The protein below binds the small molecule below.
Small molecule (SMILES): N[P]1(=O)C=CNC(=O)N1

Binding-site contacts:
Ligand atom P4 contacts residue GLU212 of chain 1.E at 3.5 Å.
Ligand atom N3 contacts residue HIS209 of chain 1.E at 3.7 Å.
Ligand atom O4 contacts residue ASP308 of chain 1.E at 3.0 Å (salt-bridge).
Ligand atom P4 contacts residue HIS241 of chain 1.E at 4.2 Å.
Ligand atom O2 contacts residue ILE178 of chain 1.E at 3.6 Å.
Ligand atom C2 contacts residue LEU76 of chain 1.E at 3.5 Å (hydrophobic).
Ligand atom C5 contacts residue TRP314 of chain 1.E at 3.6 Å (hydrophobic).
Ligand atom O4 contacts residue HIS209 of chain 1.E at 3.4 Å (h-bond).
Ligand atom C2 contacts residue GLN151 of chain 1.E at 3.7 Å.
Ligand atom N4 contacts residue ASP308 of chain 1.E at 3.8 Å.
Ligand atom O2 contacts residue GLU212 of chain 1.E at 4.0 Å.
Ligand atom P4 contacts residue FE21 of chain 1.Y at 3.4 Å.
Ligand atom N4 contacts residue TRP314 of chain 1.E at 4.1 Å.
Ligand atom C2 contacts residue GLU212 of chain 1.E at 3.9 Å.
Ligand atom C5 contacts residue ASP308 of chain 1.E at 3.9 Å.
Ligand atom O4 contacts residue HIS58 of chain 1.E at 3.9 Å.
Ligand atom N4 contacts residue LEU76 of chain 1.E at 3.9 Å.
Ligand atom N3 contacts residue LEU76 of chain 1.E at 3.3 Å.
Ligand atom C5 contacts residue FE21 of chain 1.Y at 3.6 Å.
Ligand atom C5 contacts residue HIS58 of chain 1.E at 3.4 Å.
Ligand atom O4 contacts residue FE21 of chain 1.Y at 2.3 Å.
Ligand atom N1 contacts residue HIS58 of chain 1.E at 4.1 Å.
Ligand atom N1 contacts residue PHE149 of chain 1.E at 3.8 Å.
Ligand atom N4 contacts residue GLU212 of chain 1.E at 2.8 Å (salt-bridge).
Ligand atom O2 contacts residue PHE149 of chain 1.E at 3.6 Å.
Ligand atom C6 contacts residue TRP314 of chain 1.E at 3.4 Å (hydrophobic).
Ligand atom O4 contacts residue HIS241 of chain 1.E at 2.9 Å (h-bond).
Ligand atom N1 contacts residue GLN151 of chain 1.E at 2.8 Å (h-bond).
Ligand atom C6 contacts residue HIS58 of chain 1.E at 3.6 Å.
Ligand atom C2 contacts residue HIS209 of chain 1.E at 4.1 Å.
Ligand atom N1 contacts residue TRP314 of chain 1.E at 3.4 Å.
Ligand atom O2 contacts residue GLN151 of chain 1.E at 3.0 Å (h-bond).
Ligand atom O4 contacts residue GLU212 of chain 1.E at 3.4 Å (salt-bridge).
Ligand atom N4 contacts residue GLU273 of chain 1.E at 3.3 Å (salt-bridge).
Ligand atom N3 contacts residue GLU212 of chain 1.E at 2.8 Å (salt-bridge).
Ligand atom P4 contacts residue ASP308 of chain 1.E at 3.9 Å.
Ligand atom N4 contacts residue LEU277 of chain 1.E at 3.3 Å.
Ligand atom O2 contacts residue LEU76 of chain 1.E at 3.4 Å.
Ligand atom C6 contacts residue GLN151 of chain 1.E at 3.7 Å.
Ligand atom C2 contacts residue PHE149 of chain 1.E at 3.9 Å (hydrophobic).

Sequence of chain 1.E:
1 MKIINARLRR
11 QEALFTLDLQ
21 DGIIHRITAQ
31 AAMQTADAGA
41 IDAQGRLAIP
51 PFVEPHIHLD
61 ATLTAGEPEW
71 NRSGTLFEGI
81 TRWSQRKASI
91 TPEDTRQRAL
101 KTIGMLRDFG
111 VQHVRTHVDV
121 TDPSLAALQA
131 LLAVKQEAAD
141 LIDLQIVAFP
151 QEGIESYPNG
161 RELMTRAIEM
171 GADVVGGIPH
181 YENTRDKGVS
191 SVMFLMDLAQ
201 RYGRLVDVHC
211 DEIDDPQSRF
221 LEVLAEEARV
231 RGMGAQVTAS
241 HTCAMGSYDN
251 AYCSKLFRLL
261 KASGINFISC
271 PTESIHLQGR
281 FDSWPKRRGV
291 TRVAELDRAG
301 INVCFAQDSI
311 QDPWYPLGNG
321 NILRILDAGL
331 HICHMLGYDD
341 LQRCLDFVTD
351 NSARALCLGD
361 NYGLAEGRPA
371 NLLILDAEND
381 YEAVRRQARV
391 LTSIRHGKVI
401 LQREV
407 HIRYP